The small molecule below binds the protein below.
Small molecule (SMILES): CN1/C(=C/C=C/C=C/C2=[N+](CCCCCC(=O)NCc3cn(C[C@@H]4[C@@H](O)[C@H](O)[C@@H](O)C[C@@H]4O)nn3)c3ccccc3C2(C)C)C(C)(C)c2ccccc21

Sequence of chain 1.A:
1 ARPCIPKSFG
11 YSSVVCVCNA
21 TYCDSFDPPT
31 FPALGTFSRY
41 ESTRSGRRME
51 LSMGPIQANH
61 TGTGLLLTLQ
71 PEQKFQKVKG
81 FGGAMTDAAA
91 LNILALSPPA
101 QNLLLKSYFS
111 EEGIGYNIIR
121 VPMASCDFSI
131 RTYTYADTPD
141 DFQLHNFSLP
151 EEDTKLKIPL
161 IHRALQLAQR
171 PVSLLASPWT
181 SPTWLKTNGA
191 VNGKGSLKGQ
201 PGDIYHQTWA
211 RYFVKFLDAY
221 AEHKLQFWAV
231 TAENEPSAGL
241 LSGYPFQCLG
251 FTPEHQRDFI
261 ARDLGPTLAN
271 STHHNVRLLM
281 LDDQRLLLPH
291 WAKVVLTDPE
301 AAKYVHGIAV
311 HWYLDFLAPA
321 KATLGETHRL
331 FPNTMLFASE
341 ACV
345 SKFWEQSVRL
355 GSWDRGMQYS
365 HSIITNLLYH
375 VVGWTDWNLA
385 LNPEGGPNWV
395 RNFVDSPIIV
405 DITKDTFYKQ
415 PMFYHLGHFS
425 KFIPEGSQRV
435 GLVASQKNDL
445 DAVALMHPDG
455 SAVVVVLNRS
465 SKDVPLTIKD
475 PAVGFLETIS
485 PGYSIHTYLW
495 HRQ

Sequence of chain 1.B:
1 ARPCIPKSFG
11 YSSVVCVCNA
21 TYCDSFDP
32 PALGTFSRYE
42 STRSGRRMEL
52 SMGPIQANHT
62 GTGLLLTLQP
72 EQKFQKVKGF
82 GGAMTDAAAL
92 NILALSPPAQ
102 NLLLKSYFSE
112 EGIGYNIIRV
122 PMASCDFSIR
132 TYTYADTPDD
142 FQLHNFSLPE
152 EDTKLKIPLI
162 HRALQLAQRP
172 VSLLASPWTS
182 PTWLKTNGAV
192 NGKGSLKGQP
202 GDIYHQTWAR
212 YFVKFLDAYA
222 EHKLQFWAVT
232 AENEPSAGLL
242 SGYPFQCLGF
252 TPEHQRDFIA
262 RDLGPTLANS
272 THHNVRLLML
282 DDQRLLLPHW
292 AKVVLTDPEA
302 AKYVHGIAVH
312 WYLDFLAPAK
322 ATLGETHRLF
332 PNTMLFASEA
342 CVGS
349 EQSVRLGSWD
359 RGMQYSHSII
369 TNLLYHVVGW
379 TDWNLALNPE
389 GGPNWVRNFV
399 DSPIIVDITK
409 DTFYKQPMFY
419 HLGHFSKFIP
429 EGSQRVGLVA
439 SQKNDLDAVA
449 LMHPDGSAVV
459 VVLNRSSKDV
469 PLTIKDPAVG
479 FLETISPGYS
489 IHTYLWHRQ

Binding-site contacts:
Ligand atom C29 contacts residue LEU241 of chain 1.A at 3.6 Å (hydrophobic).
Ligand atom O50 contacts residue ASP127 of chain 1.A at 2.8 Å (salt-bridge).
Ligand atom O39 contacts residue GLU235 of chain 1.A at 3.7 Å.
Ligand atom C52 contacts residue VAL398 of chain 1.A at 3.4 Å (hydrophobic).
Ligand atom C32 contacts residue GLU340 of chain 1.A at 1.4 Å.
Ligand atom C35 contacts residue TRP381 of chain 1.A at 3.5 Å (hydrophobic).
Ligand atom C9 contacts residue GLU349 of chain 1.B at 3.7 Å.
Ligand atom O39 contacts residue GLU340 of chain 1.A at 2.7 Å (salt-bridge).
Ligand atom C13 contacts residue GLU349 of chain 1.B at 3.6 Å.
Ligand atom C4 contacts residue GLU349 of chain 1.B at 3.4 Å.
Ligand atom C27 contacts residue LEU314 of chain 1.B at 3.3 Å (hydrophobic).
Ligand atom O39 contacts residue TRP179 of chain 1.A at 3.7 Å.
Ligand atom C33 contacts residue GLU340 of chain 1.A at 2.4 Å.
Ligand atom C34 contacts residue GLU340 of chain 1.A at 2.9 Å.
Ligand atom O51 contacts residue TRP381 of chain 1.A at 2.9 Å (h-bond).
Ligand atom C57 contacts residue TYR313 of chain 1.A at 3.3 Å (hydrophobic).
Ligand atom C35 contacts residue GLU340 of chain 1.A at 3.4 Å.
Ligand atom O51 contacts residue PHE128 of chain 1.A at 3.3 Å.
Ligand atom C32 contacts residue GLU235 of chain 1.A at 3.3 Å.
Ligand atom C31 contacts residue GLU340 of chain 1.A at 2.3 Å.
Ligand atom C17 contacts residue ASP315 of chain 1.B at 3.6 Å.
Ligand atom C10 contacts residue PRO245 of chain 1.A at 3.7 Å (hydrophobic).
Ligand atom N22 contacts residue GLN362 of chain 1.B at 3.7 Å.
Ligand atom O50 contacts residue PHE246 of chain 1.A at 3.4 Å.
Ligand atom N55 contacts residue PHE397 of chain 1.A at 3.6 Å.
Ligand atom C34 contacts residue TRP381 of chain 1.A at 3.6 Å (hydrophobic).
Ligand atom C5 contacts residue SER242 of chain 1.A at 3.2 Å.
Ligand atom O37 contacts residue GLU340 of chain 1.A at 3.5 Å (salt-bridge).
Ligand atom C37 contacts residue GLU349 of chain 1.B at 3.4 Å.
Ligand atom C63 contacts residue TYR313 of chain 1.A at 3.7 Å (hydrophobic).
Ligand atom C35 contacts residue ASP127 of chain 1.A at 3.4 Å.
Ligand atom C7 contacts residue SER242 of chain 1.A at 3.5 Å.
Ligand atom C36 contacts residue GLU340 of chain 1.A at 2.8 Å.
Ligand atom O51 contacts residue ASP127 of chain 1.A at 2.5 Å (salt-bridge).
Ligand atom C12 contacts residue GLY243 of chain 1.A at 3.0 Å.
Ligand atom N1 contacts residue GLU349 of chain 1.B at 3.3 Å (salt-bridge).
Ligand atom C11 contacts residue GLY243 of chain 1.A at 3.2 Å.
Ligand atom O50 contacts residue TRP179 of chain 1.A at 3.1 Å (h-bond).
Ligand atom C36 contacts residue TRP381 of chain 1.A at 3.6 Å (hydrophobic).
Ligand atom O39 contacts residue ASN234 of chain 1.A at 3.1 Å (h-bond).